Binding-site contacts:
Ligand atom O2' contacts residue GLY124 of chain 1.I at 3.0 Å.
Ligand atom C2' contacts residue GLY124 of chain 1.I at 4.0 Å.
Ligand atom C3' contacts residue ILE16 of chain 1.I at 4.1 Å (hydrophobic).
Ligand atom C3' contacts residue GLY124 of chain 1.I at 3.9 Å.
Ligand atom C5' contacts residue IPA1 of chain 1.DA at 4.0 Å.
Ligand atom O3' contacts residue ILE16 of chain 1.I at 4.0 Å.
Ligand atom OP1 contacts residue ASN18 of chain 1.I at 4.0 Å.
Ligand atom O2' contacts residue ILE16 of chain 1.I at 4.1 Å.
Ligand atom O4' contacts residue ILE16 of chain 1.I at 3.9 Å.
Ligand atom OP2 contacts residue IPA1 of chain 1.DA at 4.1 Å.
Ligand atom O4' contacts residue ASN18 of chain 1.I at 2.7 Å (h-bond).
Ligand atom C8 contacts residue ASN18 of chain 1.I at 3.8 Å.
Ligand atom C4 contacts residue ASN18 of chain 1.I at 4.1 Å.
Ligand atom OP1 contacts residue ALA122 of chain 1.I at 4.0 Å.
Ligand atom N9 contacts residue ASN18 of chain 1.I at 3.6 Å.
Ligand atom P contacts residue ASN18 of chain 1.I at 4.2 Å.
Ligand atom P contacts residue IPA1 of chain 1.DA at 4.1 Å.
Ligand atom C4' contacts residue VAL121 of chain 1.I at 3.9 Å (hydrophobic).
Ligand atom C4' contacts residue ALA122 of chain 1.I at 3.9 Å (hydrophobic).
Ligand atom O5' contacts residue ASN18 of chain 1.I at 3.3 Å (h-bond).
Ligand atom C5' contacts residue ALA122 of chain 1.I at 3.2 Å (hydrophobic).
Ligand atom O4' contacts residue ILE17 of chain 1.I at 3.7 Å.
Ligand atom O2' contacts residue VAL121 of chain 1.I at 3.9 Å.
Ligand atom O4' contacts residue VAL121 of chain 1.I at 4.0 Å.
Ligand atom C5' contacts residue ASN18 of chain 1.I at 3.9 Å.
Ligand atom OP1 contacts residue IPA1 of chain 1.DA at 3.6 Å.
Ligand atom C5' contacts residue GLY124 of chain 1.I at 4.0 Å.
Ligand atom OP1 contacts residue IPA1 of chain 1.DA at 3.5 Å (h-bond).
Ligand atom O3' contacts residue IPA1 of chain 1.DA at 4.2 Å.
Ligand atom C4' contacts residue ASN18 of chain 1.I at 3.7 Å.
Ligand atom OP1 contacts residue MET123 of chain 1.I at 3.4 Å (h-bond).
Ligand atom O3' contacts residue GLY124 of chain 1.I at 3.2 Å.
Ligand atom O3' contacts residue MET123 of chain 1.I at 3.9 Å.
Ligand atom C4' contacts residue ILE17 of chain 1.I at 4.0 Å (hydrophobic).
Ligand atom C1' contacts residue ASN18 of chain 1.I at 3.5 Å.
Ligand atom C4' contacts residue GLY124 of chain 1.I at 4.0 Å.
Ligand atom C5' contacts residue VAL121 of chain 1.I at 4.2 Å (hydrophobic).
Ligand atom P contacts residue MET123 of chain 1.I at 4.3 Å.
Ligand atom C5' contacts residue ILE16 of chain 1.I at 3.5 Å (hydrophobic).
Ligand atom C4' contacts residue ILE16 of chain 1.I at 3.1 Å (hydrophobic).

Sequence of chain 1.I:
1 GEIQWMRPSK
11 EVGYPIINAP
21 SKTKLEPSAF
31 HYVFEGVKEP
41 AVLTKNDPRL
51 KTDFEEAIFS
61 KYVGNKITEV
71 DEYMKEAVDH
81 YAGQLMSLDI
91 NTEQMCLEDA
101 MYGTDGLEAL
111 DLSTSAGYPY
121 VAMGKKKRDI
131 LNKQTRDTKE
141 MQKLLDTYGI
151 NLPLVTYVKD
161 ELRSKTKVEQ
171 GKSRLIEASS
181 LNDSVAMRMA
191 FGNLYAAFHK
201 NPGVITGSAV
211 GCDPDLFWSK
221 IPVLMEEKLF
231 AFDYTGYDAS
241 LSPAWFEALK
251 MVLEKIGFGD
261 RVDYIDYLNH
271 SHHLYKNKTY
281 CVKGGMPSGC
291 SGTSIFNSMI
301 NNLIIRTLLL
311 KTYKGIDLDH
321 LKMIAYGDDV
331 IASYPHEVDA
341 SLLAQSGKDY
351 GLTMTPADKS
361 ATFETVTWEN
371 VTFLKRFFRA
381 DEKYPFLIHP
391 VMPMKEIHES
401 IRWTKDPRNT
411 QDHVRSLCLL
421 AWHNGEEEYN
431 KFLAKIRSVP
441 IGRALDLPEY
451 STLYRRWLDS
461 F

The protein below binds the small molecule below.
Small molecule (SMILES): Nc1nc(=O)c2ncn([C@@H]3O[C@H](CO[P](=O)(O)O[C@H]4[C@@H](O)[C@H](n5cnc6c(N)ncnc65)O[C@@H]4CO[P](=O)(O)O[C@H]4[C@@H](O)[C@H](n5cnc6c(=O)nc(N)[nH]c65)O[C@@H]4CO[P](=O)(O)O[C@H]4[C@@H](O)[C@H](n5cnc6c(=O)nc(N)[nH]c65)O[C@@H]4COP(=O)=O)[C@@H](O)[C@H]3O)c2[nH]1